A protein and the small-molecule ligand that binds it are described below.
Small molecule (SMILES): CC(=O)N[C@H]1[C@H](O[C@H]2[C@H](O)[C@@H](NC(C)=O)CO[C@@H]2CO)O[C@H](CO)[C@@H](O[C@@H]2O[C@H](CO[C@H]3O[C@H](CO[C@H]4O[C@H](CO)[C@@H](O)[C@H](O)[C@@H]4O)[C@@H](O)[C@H](O)[C@@H]3O)[C@@H](O)[C@H](O[C@H]3O[C@H](CO)[C@@H](O)[C@H](O)[C@@H]3O)[C@@H]2O)[C@@H]1O

Binding-site contacts:
Ligand atom O5 contacts residue GLN214 of chain 1.C at 2.9 Å (h-bond).
Ligand atom O6 contacts residue GLN214 of chain 1.C at 3.4 Å.
Ligand atom N2 contacts residue SER263 of chain 1.C at 3.0 Å (h-bond).
Ligand atom C2 contacts residue ASN266 of chain 1.C at 2.5 Å.
Ligand atom C4 contacts residue GLN214 of chain 1.C at 3.9 Å.
Ligand atom C6 contacts residue GLN214 of chain 1.C at 4.0 Å.
Ligand atom O6 contacts residue GLN214 of chain 1.C at 2.9 Å (h-bond).
Ligand atom C1 contacts residue GLN214 of chain 1.C at 3.7 Å.
Ligand atom C6 contacts residue PHE217 of chain 1.C at 3.4 Å (hydrophobic).
Ligand atom O6 contacts residue TYR254 of chain 1.C at 3.3 Å (h-bond).
Ligand atom O2 contacts residue GLN214 of chain 1.C at 3.2 Å (h-bond).
Ligand atom C8 contacts residue SER263 of chain 1.C at 3.7 Å.
Ligand atom O5 contacts residue ASN266 of chain 1.C at 2.3 Å (h-bond).
Ligand atom N2 contacts residue ALA213 of chain 1.C at 3.9 Å.
Ligand atom C7 contacts residue SER263 of chain 1.C at 3.8 Å.
Ligand atom C5 contacts residue GLN214 of chain 1.C at 3.9 Å.
Ligand atom C2 contacts residue SER263 of chain 1.C at 3.9 Å.
Ligand atom C6 contacts residue TYR254 of chain 1.C at 3.8 Å (hydrophobic).
Ligand atom C2 contacts residue PHE217 of chain 1.C at 4.0 Å (hydrophobic).
Ligand atom O7 contacts residue ASN266 of chain 1.C at 3.0 Å (h-bond).
Ligand atom C1 contacts residue ASN266 of chain 1.C at 1.4 Å.
Ligand atom C1 contacts residue GLN214 of chain 1.C at 3.4 Å.
Ligand atom O3 contacts residue ALA213 of chain 1.C at 3.1 Å.
Ligand atom O6 contacts residue PHE217 of chain 1.C at 3.8 Å.
Ligand atom C3 contacts residue ASN266 of chain 1.C at 3.8 Å.
Ligand atom C7 contacts residue ASN266 of chain 1.C at 3.1 Å.
Ligand atom N2 contacts residue ASN266 of chain 1.C at 2.9 Å (h-bond).
Ligand atom C5 contacts residue ASN266 of chain 1.C at 3.6 Å.
Ligand atom C3 contacts residue GLN214 of chain 1.C at 3.2 Å.
Ligand atom O3 contacts residue PHE217 of chain 1.C at 3.9 Å.
Ligand atom N2 contacts residue PHE217 of chain 1.C at 3.5 Å.
Ligand atom C8 contacts residue LEU264 of chain 1.C at 3.5 Å (hydrophobic).
Ligand atom O3 contacts residue GLN214 of chain 1.C at 2.8 Å (h-bond).
Ligand atom C8 contacts residue PHE217 of chain 1.C at 3.9 Å (hydrophobic).
Ligand atom C3 contacts residue PHE217 of chain 1.C at 3.6 Å (hydrophobic).
Ligand atom O4 contacts residue GLN214 of chain 1.C at 3.1 Å (h-bond).
Ligand atom O5 contacts residue GLN214 of chain 1.C at 3.6 Å (h-bond).
Ligand atom C3 contacts residue SER263 of chain 1.C at 3.9 Å.
Ligand atom O6 contacts residue MET252 of chain 1.C at 4.0 Å.
Ligand atom C2 contacts residue GLN214 of chain 1.C at 3.9 Å.

Sequence of chain 1.C:
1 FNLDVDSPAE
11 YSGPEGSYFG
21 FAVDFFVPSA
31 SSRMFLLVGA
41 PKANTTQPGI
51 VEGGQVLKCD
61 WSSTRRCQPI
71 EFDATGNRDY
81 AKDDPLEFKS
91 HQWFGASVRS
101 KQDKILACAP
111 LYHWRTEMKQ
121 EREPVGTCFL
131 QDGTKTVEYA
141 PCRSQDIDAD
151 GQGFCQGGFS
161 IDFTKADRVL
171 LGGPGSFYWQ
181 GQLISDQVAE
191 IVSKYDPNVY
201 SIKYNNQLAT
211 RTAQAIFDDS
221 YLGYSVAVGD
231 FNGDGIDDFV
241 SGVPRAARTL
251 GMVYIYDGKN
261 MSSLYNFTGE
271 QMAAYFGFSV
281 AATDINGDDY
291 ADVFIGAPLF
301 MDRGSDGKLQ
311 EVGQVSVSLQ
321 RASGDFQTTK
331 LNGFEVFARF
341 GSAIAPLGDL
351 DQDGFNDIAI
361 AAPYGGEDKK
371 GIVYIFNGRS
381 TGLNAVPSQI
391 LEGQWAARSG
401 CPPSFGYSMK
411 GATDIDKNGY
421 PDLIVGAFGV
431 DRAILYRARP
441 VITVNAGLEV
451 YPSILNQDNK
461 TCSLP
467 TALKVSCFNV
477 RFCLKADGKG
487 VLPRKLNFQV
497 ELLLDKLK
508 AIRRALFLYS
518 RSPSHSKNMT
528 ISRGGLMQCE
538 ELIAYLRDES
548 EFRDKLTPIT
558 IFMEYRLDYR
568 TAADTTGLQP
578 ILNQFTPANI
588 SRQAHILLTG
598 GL